Sequence of chain 56.D:
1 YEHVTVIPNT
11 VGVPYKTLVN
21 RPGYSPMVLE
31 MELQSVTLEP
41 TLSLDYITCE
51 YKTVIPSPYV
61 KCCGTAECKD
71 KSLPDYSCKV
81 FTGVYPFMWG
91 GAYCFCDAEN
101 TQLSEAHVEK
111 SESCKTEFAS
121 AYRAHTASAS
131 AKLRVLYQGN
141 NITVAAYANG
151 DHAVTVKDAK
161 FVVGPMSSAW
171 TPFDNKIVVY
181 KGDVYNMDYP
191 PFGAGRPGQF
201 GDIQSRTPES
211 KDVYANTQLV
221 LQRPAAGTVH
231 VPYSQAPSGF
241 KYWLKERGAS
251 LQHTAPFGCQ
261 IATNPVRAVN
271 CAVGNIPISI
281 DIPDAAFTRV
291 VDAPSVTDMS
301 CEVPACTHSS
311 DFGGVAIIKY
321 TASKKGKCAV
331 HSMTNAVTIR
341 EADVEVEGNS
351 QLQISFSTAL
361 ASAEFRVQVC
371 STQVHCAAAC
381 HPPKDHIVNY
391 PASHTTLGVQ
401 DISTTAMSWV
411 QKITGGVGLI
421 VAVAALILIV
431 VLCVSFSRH

Binding-site contacts:
Ligand atom O6 contacts residue THR116 of chain 56.D at 3.2 Å (h-bond).
Ligand atom C2 contacts residue ASN259 of chain 56.E at 2.4 Å.
Ligand atom C1 contacts residue ASN259 of chain 56.E at 1.4 Å.
Ligand atom O5 contacts residue THR116 of chain 56.D at 3.8 Å.
Ligand atom C7 contacts residue ASN259 of chain 56.E at 3.1 Å.
Ligand atom C4 contacts residue ASN259 of chain 56.E at 4.1 Å.
Ligand atom O7 contacts residue LYS181 of chain 56.D at 4.3 Å.
Ligand atom O5 contacts residue ASN259 of chain 56.E at 2.3 Å (h-bond).
Ligand atom O7 contacts residue ASN259 of chain 56.E at 2.7 Å (h-bond).
Ligand atom O7 contacts residue GLU117 of chain 56.D at 4.3 Å.
Ligand atom C3 contacts residue ASN259 of chain 56.E at 3.7 Å.
Ligand atom O6 contacts residue LYS115 of chain 56.D at 3.5 Å (salt-bridge).
Ligand atom C8 contacts residue ASN259 of chain 56.E at 4.4 Å.
Ligand atom N2 contacts residue ASN259 of chain 56.E at 3.0 Å (h-bond).
Ligand atom C6 contacts residue LYS115 of chain 56.D at 4.3 Å.
Ligand atom C5 contacts residue ASN259 of chain 56.E at 3.6 Å.
Ligand atom O6 contacts residue ASN259 of chain 56.E at 4.4 Å.
Ligand atom C6 contacts residue THR116 of chain 56.D at 4.5 Å.

The protein below binds the small molecule below.
Small molecule (SMILES): CC(=O)N[C@@H]1[C@@H](O)[C@H](O)[C@@H](CO)O[C@H]1O

Sequence of chain 56.E:
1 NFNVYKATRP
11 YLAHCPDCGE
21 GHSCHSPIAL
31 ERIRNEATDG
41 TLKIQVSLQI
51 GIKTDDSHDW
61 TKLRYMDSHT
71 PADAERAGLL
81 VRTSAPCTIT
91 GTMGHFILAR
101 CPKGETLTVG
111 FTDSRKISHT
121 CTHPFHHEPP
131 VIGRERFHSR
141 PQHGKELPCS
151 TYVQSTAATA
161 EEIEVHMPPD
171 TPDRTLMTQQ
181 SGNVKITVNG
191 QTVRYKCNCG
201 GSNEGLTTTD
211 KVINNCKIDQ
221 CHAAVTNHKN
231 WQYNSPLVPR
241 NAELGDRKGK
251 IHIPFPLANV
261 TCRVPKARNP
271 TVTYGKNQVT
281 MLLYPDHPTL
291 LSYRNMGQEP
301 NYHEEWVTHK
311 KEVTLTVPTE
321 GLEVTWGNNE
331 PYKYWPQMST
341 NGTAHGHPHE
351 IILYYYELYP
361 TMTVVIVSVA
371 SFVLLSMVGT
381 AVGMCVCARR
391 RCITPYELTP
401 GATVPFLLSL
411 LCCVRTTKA